This small molecule binds to this protein.
Small molecule (SMILES): NC1(C(=O)O)CCN(c2ccccc2)CC1

Binding-site contacts:
Ligand atom C4 contacts residue MET133 of chain 1.J at 4.2 Å (hydrophobic).
Ligand atom C11 contacts residue TYR211 of chain 1.I at 3.4 Å (hydrophobic).
Ligand atom C9 contacts residue LEU121 of chain 1.J at 3.9 Å (hydrophobic).
Ligand atom O1 contacts residue TRP72 of chain 1.J at 3.8 Å.
Ligand atom C3 contacts residue TRP162 of chain 1.I at 3.2 Å (hydrophobic).
Ligand atom C8 contacts residue THR163 of chain 1.I at 4.1 Å.
Ligand atom C11 contacts residue CYS207 of chain 1.I at 3.6 Å (hydrophobic).
Ligand atom C9 contacts residue THR163 of chain 1.I at 3.4 Å.
Ligand atom C9 contacts residue LEU131 of chain 1.J at 4.3 Å (hydrophobic).
Ligand atom C5 contacts residue TRP162 of chain 1.I at 3.5 Å (hydrophobic).
Ligand atom C7 contacts residue ARG123 of chain 1.J at 3.9 Å.
Ligand atom O1 contacts residue TYR204 of chain 1.I at 3.2 Å.
Ligand atom N1 contacts residue TRP162 of chain 1.I at 3.5 Å (h-bond).
Ligand atom C8 contacts residue MET133 of chain 1.J at 3.9 Å (hydrophobic).
Ligand atom C12 contacts residue TYR211 of chain 1.I at 3.0 Å (hydrophobic).
Ligand atom N2 contacts residue CYS207 of chain 1.I at 4.2 Å.
Ligand atom C7 contacts residue LEU131 of chain 1.J at 3.4 Å (hydrophobic).
Ligand atom C8 contacts residue ARG123 of chain 1.J at 3.9 Å.
Ligand atom N1 contacts residue TYR108 of chain 1.I at 3.5 Å (h-bond).
Ligand atom C10 contacts residue MET133 of chain 1.J at 4.0 Å (hydrophobic).
Ligand atom N2 contacts residue TRP162 of chain 1.I at 3.3 Å (h-bond).
Ligand atom C2 contacts residue TYR211 of chain 1.I at 3.8 Å (hydrophobic).
Ligand atom C8 contacts residue TYR132 of chain 1.J at 4.2 Å (hydrophobic).
Ligand atom N1 contacts residue TYR211 of chain 1.I at 3.6 Å.
Ligand atom N1 contacts residue SER161 of chain 1.I at 3.5 Å (h-bond).
Ligand atom O2 contacts residue TYR211 of chain 1.I at 3.0 Å.
Ligand atom C9 contacts residue MET133 of chain 1.J at 3.8 Å (hydrophobic).
Ligand atom C9 contacts residue TRP162 of chain 1.I at 3.8 Å (hydrophobic).
Ligand atom C10 contacts residue THR163 of chain 1.I at 3.8 Å.
Ligand atom C4 contacts residue TRP162 of chain 1.I at 3.7 Å (hydrophobic).
Ligand atom C8 contacts residue LEU131 of chain 1.J at 3.1 Å (hydrophobic).
Ligand atom C5 contacts residue MET133 of chain 1.J at 4.2 Å (hydrophobic).
Ligand atom C10 contacts residue TRP162 of chain 1.I at 3.3 Å (hydrophobic).
Ligand atom C8 contacts residue LEU121 of chain 1.J at 4.3 Å (hydrophobic).
Ligand atom C2 contacts residue TYR204 of chain 1.I at 3.9 Å (hydrophobic).
Ligand atom C11 contacts residue TRP162 of chain 1.I at 3.7 Å (hydrophobic).
Ligand atom O2 contacts residue TYR204 of chain 1.I at 3.7 Å.
Ligand atom C12 contacts residue TRP162 of chain 1.I at 3.1 Å (hydrophobic).
Ligand atom C1 contacts residue TRP162 of chain 1.I at 3.5 Å (hydrophobic).
Ligand atom C1 contacts residue TYR211 of chain 1.I at 4.0 Å (hydrophobic).

Sequence of chain 1.I:
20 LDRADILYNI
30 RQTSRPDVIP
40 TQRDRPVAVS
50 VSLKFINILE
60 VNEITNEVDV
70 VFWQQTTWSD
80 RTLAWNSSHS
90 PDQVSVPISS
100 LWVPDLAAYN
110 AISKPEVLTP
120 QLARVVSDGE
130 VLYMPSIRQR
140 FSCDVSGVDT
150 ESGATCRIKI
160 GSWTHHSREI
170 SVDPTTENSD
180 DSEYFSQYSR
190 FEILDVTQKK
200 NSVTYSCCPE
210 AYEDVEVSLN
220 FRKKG

Sequence of chain 1.J:
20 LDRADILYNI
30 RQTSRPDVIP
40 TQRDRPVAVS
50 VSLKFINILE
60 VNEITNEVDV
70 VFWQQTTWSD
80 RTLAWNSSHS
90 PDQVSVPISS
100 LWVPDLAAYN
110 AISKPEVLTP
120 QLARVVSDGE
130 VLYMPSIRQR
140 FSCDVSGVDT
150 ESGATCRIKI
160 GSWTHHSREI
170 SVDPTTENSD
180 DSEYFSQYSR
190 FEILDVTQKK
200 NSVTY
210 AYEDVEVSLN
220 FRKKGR